This small molecule binds to this protein.
Small molecule (SMILES): CC(=O)N[C@@H]1[C@@H](O)[C@H](O)[C@@H](CO)O[C@H]1O

Binding-site contacts:
Ligand atom N2 contacts residue SER136 of chain 1.D at 4.0 Å.
Ligand atom C5 contacts residue ASN137 of chain 1.D at 3.8 Å.
Ligand atom C2 contacts residue ASN137 of chain 1.D at 2.5 Å.
Ligand atom N2 contacts residue ASN137 of chain 1.D at 2.9 Å (h-bond).
Ligand atom C4 contacts residue ASN137 of chain 1.D at 4.3 Å.
Ligand atom C1 contacts residue ASN137 of chain 1.D at 1.4 Å.
Ligand atom O7 contacts residue ASN137 of chain 1.D at 3.8 Å.
Ligand atom O5 contacts residue ASN137 of chain 1.D at 2.5 Å (h-bond).
Ligand atom C7 contacts residue ASN137 of chain 1.D at 3.5 Å.
Ligand atom C8 contacts residue SER136 of chain 1.D at 4.4 Å.
Ligand atom C3 contacts residue ASN137 of chain 1.D at 3.8 Å.

Sequence of chain 1.D:
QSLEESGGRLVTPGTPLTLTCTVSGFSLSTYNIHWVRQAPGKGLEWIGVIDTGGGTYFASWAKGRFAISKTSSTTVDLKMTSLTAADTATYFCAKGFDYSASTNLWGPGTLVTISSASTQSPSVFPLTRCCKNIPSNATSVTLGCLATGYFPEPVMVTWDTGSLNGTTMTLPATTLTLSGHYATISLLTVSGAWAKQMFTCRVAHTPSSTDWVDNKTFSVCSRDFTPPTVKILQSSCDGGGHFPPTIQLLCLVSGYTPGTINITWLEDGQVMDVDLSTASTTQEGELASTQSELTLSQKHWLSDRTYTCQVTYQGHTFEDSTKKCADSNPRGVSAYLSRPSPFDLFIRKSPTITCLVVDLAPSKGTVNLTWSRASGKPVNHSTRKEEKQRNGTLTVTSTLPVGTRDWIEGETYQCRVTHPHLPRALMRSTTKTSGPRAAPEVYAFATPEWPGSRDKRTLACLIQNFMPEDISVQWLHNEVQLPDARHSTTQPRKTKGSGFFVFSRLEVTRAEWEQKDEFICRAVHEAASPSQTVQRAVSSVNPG